Sequence of chain 1.A:
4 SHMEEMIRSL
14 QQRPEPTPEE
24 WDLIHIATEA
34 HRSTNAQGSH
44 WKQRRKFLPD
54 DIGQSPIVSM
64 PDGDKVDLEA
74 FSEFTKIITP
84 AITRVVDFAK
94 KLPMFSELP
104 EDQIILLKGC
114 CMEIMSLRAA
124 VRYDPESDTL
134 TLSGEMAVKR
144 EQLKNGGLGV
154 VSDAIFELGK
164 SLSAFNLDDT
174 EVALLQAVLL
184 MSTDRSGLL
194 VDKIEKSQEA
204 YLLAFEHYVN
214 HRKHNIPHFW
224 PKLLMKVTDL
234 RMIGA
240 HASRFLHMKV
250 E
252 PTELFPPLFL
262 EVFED

Binding-site contacts:
Ligand atom C11 contacts residue LEU151 of chain 1.A at 3.5 Å (hydrophobic).
Ligand atom C9 contacts residue ILE81 of chain 1.A at 3.7 Å (hydrophobic).
Ligand atom C6 contacts residue MET118 of chain 1.A at 3.5 Å (hydrophobic).
Ligand atom C6 contacts residue LEU135 of chain 1.A at 3.7 Å (hydrophobic).
Ligand atom C2 contacts residue LEU135 of chain 1.A at 3.5 Å (hydrophobic).
Ligand atom O1 contacts residue ARG87 of chain 1.A at 3.6 Å (salt-bridge).
Ligand atom C4 contacts residue LEU135 of chain 1.A at 3.7 Å (hydrophobic).
Ligand atom C3 contacts residue LEU135 of chain 1.A at 3.8 Å (hydrophobic).
Ligand atom C12 contacts residue LEU151 of chain 1.A at 3.6 Å (hydrophobic).
Ligand atom O3 contacts residue SER136 of chain 1.A at 2.9 Å (h-bond).
Ligand atom C2 contacts residue SER136 of chain 1.A at 3.6 Å.
Ligand atom C17 contacts residue PHE77 of chain 1.A at 3.8 Å (hydrophobic).
Ligand atom O2 contacts residue SER136 of chain 1.A at 3.6 Å (h-bond).
Ligand atom C9 contacts residue MET115 of chain 1.A at 3.6 Å (hydrophobic).
Ligand atom O1 contacts residue ALA84 of chain 1.A at 3.6 Å.
Ligand atom C5 contacts residue LEU135 of chain 1.A at 3.5 Å (hydrophobic).
Ligand atom C13 contacts residue LEU151 of chain 1.A at 3.8 Å (hydrophobic).
Ligand atom C16 contacts residue PHE74 of chain 1.A at 3.8 Å (hydrophobic).
Ligand atom O2 contacts residue GLY137 of chain 1.A at 3.7 Å.
Ligand atom C15 contacts residue PHE74 of chain 1.A at 3.8 Å (hydrophobic).
Ligand atom C19 contacts residue MET118 of chain 1.A at 3.3 Å (hydrophobic).
Ligand atom O4 contacts residue HIS240 of chain 1.A at 2.6 Å (h-bond).
Ligand atom C10 contacts residue LEU151 of chain 1.A at 3.7 Å (hydrophobic).
Ligand atom C8 contacts residue LEU151 of chain 1.A at 3.7 Å (hydrophobic).
Ligand atom C16 contacts residue GLY150 of chain 1.A at 3.6 Å.
Ligand atom C20 contacts residue ARG121 of chain 1.A at 3.8 Å.
Ligand atom C1 contacts residue SER136 of chain 1.A at 3.6 Å.
Ligand atom C10 contacts residue ILE81 of chain 1.A at 3.8 Å (hydrophobic).
Ligand atom O4 contacts residue PHE260 of chain 1.A at 3.1 Å.
Ligand atom C16 contacts residue GLY149 of chain 1.A at 3.3 Å.
Ligand atom C10 contacts residue HIS240 of chain 1.A at 3.2 Å.
Ligand atom C7 contacts residue LEU151 of chain 1.A at 3.8 Å (hydrophobic).
Ligand atom C8 contacts residue ILE81 of chain 1.A at 3.8 Å (hydrophobic).
Ligand atom O1 contacts residue ARG121 of chain 1.A at 3.8 Å.
Ligand atom O3 contacts residue ALA84 of chain 1.A at 3.6 Å.
Ligand atom C15 contacts residue PHE77 of chain 1.A at 3.8 Å (hydrophobic).
Ligand atom C17 contacts residue ILE81 of chain 1.A at 3.7 Å (hydrophobic).
Ligand atom O2 contacts residue ARG121 of chain 1.A at 3.8 Å.
Ligand atom C11 contacts residue HIS240 of chain 1.A at 3.3 Å.
Ligand atom C10 contacts residue MET115 of chain 1.A at 3.7 Å (hydrophobic).

The small molecule below binds the protein below.
Small molecule (SMILES): Cc1cc(OCC(=O)O)cc(C)c1Cc1ccc(O)c(C(C)C)c1